Binding-site contacts:
Ligand atom O6 contacts residue MET382 of chain 1.B at 4.0 Å.
Ligand atom O7 contacts residue GLN375 of chain 1.B at 2.9 Å (h-bond).
Ligand atom C7 contacts residue GLN375 of chain 1.B at 3.5 Å.
Ligand atom O5 contacts residue MET382 of chain 1.B at 4.0 Å.
Ligand atom C3 contacts residue ASN379 of chain 1.B at 3.8 Å.
Ligand atom O7 contacts residue GLU374 of chain 1.B at 4.1 Å.
Ligand atom O6 contacts residue TYR386 of chain 1.B at 3.9 Å.
Ligand atom C6 contacts residue GLN369 of chain 1.B at 3.3 Å.
Ligand atom N2 contacts residue GLN375 of chain 1.B at 4.0 Å.
Ligand atom C7 contacts residue ASN379 of chain 1.B at 3.5 Å.
Ligand atom O5 contacts residue TYR371 of chain 1.B at 3.7 Å.
Ligand atom C4 contacts residue TYR371 of chain 1.B at 4.0 Å (hydrophobic).
Ligand atom N2 contacts residue ASN379 of chain 1.B at 2.7 Å (h-bond).
Ligand atom O6 contacts residue TYR371 of chain 1.B at 4.0 Å.
Ligand atom C6 contacts residue GLN375 of chain 1.B at 4.2 Å.
Ligand atom O7 contacts residue ASN379 of chain 1.B at 3.9 Å.
Ligand atom C4 contacts residue GLN369 of chain 1.B at 3.9 Å.
Ligand atom C5 contacts residue ASN379 of chain 1.B at 3.6 Å.
Ligand atom O6 contacts residue GLN375 of chain 1.B at 3.0 Å (h-bond).
Ligand atom C6 contacts residue TYR386 of chain 1.B at 4.2 Å (hydrophobic).
Ligand atom C5 contacts residue TYR371 of chain 1.B at 4.0 Å (hydrophobic).
Ligand atom C8 contacts residue GLU374 of chain 1.B at 4.3 Å.
Ligand atom O6 contacts residue GLN369 of chain 1.B at 3.8 Å.
Ligand atom C2 contacts residue GLN375 of chain 1.B at 3.8 Å.
Ligand atom C6 contacts residue TYR371 of chain 1.B at 3.2 Å (hydrophobic).
Ligand atom C1 contacts residue GLN375 of chain 1.B at 4.0 Å.
Ligand atom C8 contacts residue ASP385 of chain 1.B at 4.1 Å.
Ligand atom C1 contacts residue ASN379 of chain 1.B at 1.4 Å.
Ligand atom C2 contacts residue ASN379 of chain 1.B at 2.4 Å.
Ligand atom O5 contacts residue GLN375 of chain 1.B at 4.5 Å.
Ligand atom C4 contacts residue ASN379 of chain 1.B at 4.2 Å.
Ligand atom C5 contacts residue GLN369 of chain 1.B at 3.4 Å.
Ligand atom O6 contacts residue ASP385 of chain 1.B at 3.6 Å (salt-bridge).
Ligand atom O5 contacts residue ASN379 of chain 1.B at 2.4 Å (h-bond).
Ligand atom C1 contacts residue MET382 of chain 1.B at 4.3 Å (hydrophobic).
Ligand atom C1 contacts residue TYR371 of chain 1.B at 4.4 Å (hydrophobic).
Ligand atom O4 contacts residue GLN369 of chain 1.B at 3.2 Å (h-bond).

Sequence of chain 1.B:
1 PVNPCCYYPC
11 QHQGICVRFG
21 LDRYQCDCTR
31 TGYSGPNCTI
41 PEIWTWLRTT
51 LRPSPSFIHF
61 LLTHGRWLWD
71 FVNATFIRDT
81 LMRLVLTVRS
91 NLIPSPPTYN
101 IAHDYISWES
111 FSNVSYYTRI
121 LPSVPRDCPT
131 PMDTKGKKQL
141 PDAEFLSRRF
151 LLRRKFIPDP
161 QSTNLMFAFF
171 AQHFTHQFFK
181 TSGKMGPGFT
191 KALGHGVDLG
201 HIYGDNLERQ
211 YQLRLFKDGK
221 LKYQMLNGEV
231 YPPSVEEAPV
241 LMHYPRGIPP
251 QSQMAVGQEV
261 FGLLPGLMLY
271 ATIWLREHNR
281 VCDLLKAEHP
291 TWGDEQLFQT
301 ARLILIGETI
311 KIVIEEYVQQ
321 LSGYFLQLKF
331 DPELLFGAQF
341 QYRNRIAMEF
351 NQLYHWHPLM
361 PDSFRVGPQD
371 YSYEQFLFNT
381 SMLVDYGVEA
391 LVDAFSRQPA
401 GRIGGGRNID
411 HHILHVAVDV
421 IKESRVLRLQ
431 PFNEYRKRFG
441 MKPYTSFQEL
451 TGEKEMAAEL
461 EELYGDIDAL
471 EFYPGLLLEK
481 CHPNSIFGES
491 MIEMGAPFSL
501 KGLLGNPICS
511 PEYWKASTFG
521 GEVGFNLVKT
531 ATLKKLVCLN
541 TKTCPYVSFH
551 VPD

This protein binds this small molecule.
Small molecule (SMILES): CC(=O)N[C@H]1[C@H](O[C@H]2[C@H](O)[C@@H](NC(C)=O)CO[C@@H]2CO)O[C@H](CO)[C@@H](O)[C@@H]1O